Sequence of chain 1.E:
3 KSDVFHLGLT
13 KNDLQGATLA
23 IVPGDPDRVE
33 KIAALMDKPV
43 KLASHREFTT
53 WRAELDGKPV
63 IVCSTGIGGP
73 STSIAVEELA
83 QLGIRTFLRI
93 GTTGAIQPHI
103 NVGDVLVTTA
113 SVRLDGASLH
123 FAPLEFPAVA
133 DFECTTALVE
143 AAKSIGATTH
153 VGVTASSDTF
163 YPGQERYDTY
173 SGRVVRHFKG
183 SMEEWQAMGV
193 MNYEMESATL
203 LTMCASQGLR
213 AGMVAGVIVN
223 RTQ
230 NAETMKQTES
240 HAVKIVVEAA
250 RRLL

This small molecule binds to this protein.
Small molecule (SMILES): OC[C@H]1OC=C(O)[C@@H]1O

Binding-site contacts:
Ligand atom C2 contacts residue MET197 of chain 1.E at 3.7 Å (hydrophobic).
Ligand atom C3 contacts residue ILE69 of chain 1.E at 4.2 Å (hydrophobic).
Ligand atom O2 contacts residue MET197 of chain 1.E at 2.7 Å (h-bond).
Ligand atom C1 contacts residue URF1 of chain 1.S at 2.7 Å.
Ligand atom C1 contacts residue GLU196 of chain 1.E at 4.2 Å.
Ligand atom O5 contacts residue PHE7 of chain 1.F at 3.9 Å.
Ligand atom O2 contacts residue ARG91 of chain 1.E at 3.2 Å (salt-bridge).
Ligand atom O2 contacts residue GLU196 of chain 1.E at 3.4 Å.
Ligand atom O4 contacts residue URF1 of chain 1.S at 2.9 Å (h-bond).
Ligand atom O3 contacts residue ARG48 of chain 1.F at 4.1 Å.
Ligand atom O4 contacts residue THR94 of chain 1.E at 3.2 Å (h-bond).
Ligand atom O2 contacts residue GLU198 of chain 1.E at 2.5 Å (salt-bridge).
Ligand atom C1 contacts residue SO41 of chain 1.T at 2.9 Å.
Ligand atom C5 contacts residue MET197 of chain 1.E at 4.1 Å (hydrophobic).
Ligand atom C3 contacts residue GLU198 of chain 1.E at 3.4 Å.
Ligand atom O4 contacts residue ARG48 of chain 1.F at 4.2 Å.
Ligand atom O5 contacts residue PHE162 of chain 1.E at 3.8 Å.
Ligand atom C1 contacts residue THR94 of chain 1.E at 3.0 Å.
Ligand atom C2 contacts residue URF1 of chain 1.S at 3.6 Å.
Ligand atom C2 contacts residue THR94 of chain 1.E at 4.0 Å.
Ligand atom O5 contacts residue URF1 of chain 1.S at 4.0 Å.
Ligand atom C5 contacts residue URF1 of chain 1.S at 3.7 Å.
Ligand atom C4 contacts residue SO41 of chain 1.T at 3.6 Å.
Ligand atom C2 contacts residue ARG91 of chain 1.E at 4.1 Å.
Ligand atom O2 contacts residue URF1 of chain 1.S at 4.1 Å.
Ligand atom C2 contacts residue SO41 of chain 1.T at 3.1 Å.
Ligand atom C3 contacts residue SO41 of chain 1.T at 3.5 Å.
Ligand atom C5 contacts residue HIS8 of chain 1.F at 3.4 Å.
Ligand atom O4 contacts residue SO41 of chain 1.T at 3.4 Å (h-bond).
Ligand atom O2 contacts residue SO41 of chain 1.T at 3.4 Å (h-bond).
Ligand atom C4 contacts residue ARG48 of chain 1.F at 4.0 Å.
Ligand atom C2 contacts residue GLU196 of chain 1.E at 4.1 Å.
Ligand atom C3 contacts residue MET197 of chain 1.E at 4.0 Å (hydrophobic).
Ligand atom C2 contacts residue GLU198 of chain 1.E at 3.4 Å.
Ligand atom O5 contacts residue HIS8 of chain 1.F at 2.6 Å (h-bond).
Ligand atom O3 contacts residue GLU198 of chain 1.E at 2.5 Å (salt-bridge).
Ligand atom O3 contacts residue ILE69 of chain 1.E at 3.5 Å.
Ligand atom C4 contacts residue URF1 of chain 1.S at 3.8 Å.
Ligand atom O3 contacts residue SO41 of chain 1.T at 2.6 Å (h-bond).
Ligand atom C5 contacts residue PHE162 of chain 1.E at 3.8 Å (hydrophobic).

Sequence of chain 1.F:
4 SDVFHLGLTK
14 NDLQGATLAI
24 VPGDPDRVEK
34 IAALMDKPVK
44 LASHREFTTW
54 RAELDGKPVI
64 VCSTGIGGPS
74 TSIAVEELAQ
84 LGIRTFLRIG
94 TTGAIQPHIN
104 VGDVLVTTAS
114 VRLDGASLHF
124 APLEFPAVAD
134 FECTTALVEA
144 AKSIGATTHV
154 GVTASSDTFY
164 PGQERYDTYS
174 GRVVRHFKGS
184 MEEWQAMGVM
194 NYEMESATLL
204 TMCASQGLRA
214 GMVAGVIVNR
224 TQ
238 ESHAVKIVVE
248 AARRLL